This small molecule binds to this protein.
Small molecule (SMILES): CC(=O)N[C@@H]1[C@@H](O)[C@H](O)[C@@H](CO)O[C@H]1O

Sequence of chain 1.F:
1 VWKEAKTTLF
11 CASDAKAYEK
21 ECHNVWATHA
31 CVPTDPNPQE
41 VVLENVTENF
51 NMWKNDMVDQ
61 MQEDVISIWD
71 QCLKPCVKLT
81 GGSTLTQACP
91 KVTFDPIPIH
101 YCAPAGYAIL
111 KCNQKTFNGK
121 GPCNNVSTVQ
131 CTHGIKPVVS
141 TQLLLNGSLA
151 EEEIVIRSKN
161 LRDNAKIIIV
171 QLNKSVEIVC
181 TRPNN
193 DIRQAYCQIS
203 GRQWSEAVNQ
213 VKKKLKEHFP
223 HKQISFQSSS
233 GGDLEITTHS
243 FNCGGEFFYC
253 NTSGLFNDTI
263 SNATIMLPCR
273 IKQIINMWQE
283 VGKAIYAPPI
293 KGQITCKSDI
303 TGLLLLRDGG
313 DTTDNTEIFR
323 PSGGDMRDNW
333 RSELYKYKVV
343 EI

Binding-site contacts:
Ligand atom O5 contacts residue GLU152 of chain 1.F at 4.2 Å.
Ligand atom C2 contacts residue ASN173 of chain 1.F at 2.4 Å.
Ligand atom C2 contacts residue GLU152 of chain 1.F at 3.6 Å.
Ligand atom O7 contacts residue GLU152 of chain 1.F at 2.4 Å (salt-bridge).
Ligand atom C3 contacts residue ASN173 of chain 1.F at 3.7 Å.
Ligand atom C5 contacts residue ASN173 of chain 1.F at 3.6 Å.
Ligand atom C1 contacts residue ASN173 of chain 1.F at 1.4 Å.
Ligand atom C1 contacts residue GLU152 of chain 1.F at 3.8 Å.
Ligand atom C5 contacts residue GLN212 of chain 1.F at 3.5 Å.
Ligand atom C1 contacts residue GLU153 of chain 1.F at 4.4 Å.
Ligand atom O4 contacts residue LYS215 of chain 1.F at 3.8 Å.
Ligand atom O5 contacts residue ASN173 of chain 1.F at 2.3 Å (h-bond).
Ligand atom C4 contacts residue ASN173 of chain 1.F at 4.2 Å.
Ligand atom C8 contacts residue ASN173 of chain 1.F at 4.4 Å.
Ligand atom O5 contacts residue GLU153 of chain 1.F at 4.0 Å.
Ligand atom O5 contacts residue ILE154 of chain 1.F at 4.0 Å.
Ligand atom C4 contacts residue GLN212 of chain 1.F at 4.1 Å.
Ligand atom O7 contacts residue ASN173 of chain 1.F at 3.3 Å (h-bond).
Ligand atom C6 contacts residue GLN212 of chain 1.F at 3.2 Å.
Ligand atom N2 contacts residue ASN173 of chain 1.F at 2.8 Å (h-bond).
Ligand atom O6 contacts residue GLN212 of chain 1.F at 3.2 Å (h-bond).
Ligand atom N2 contacts residue GLU152 of chain 1.F at 3.8 Å.
Ligand atom C6 contacts residue ILE154 of chain 1.F at 4.4 Å (hydrophobic).
Ligand atom C7 contacts residue ASN173 of chain 1.F at 3.2 Å.
Ligand atom C7 contacts residue GLU152 of chain 1.F at 3.4 Å.
Ligand atom O7 contacts residue GLU151 of chain 1.F at 4.3 Å.
Ligand atom O6 contacts residue ILE154 of chain 1.F at 3.1 Å.
Ligand atom O4 contacts residue GLN212 of chain 1.F at 3.3 Å (h-bond).